Binding-site contacts:
Ligand atom C22 contacts residue TYR110 of chain 40.B at 3.3 Å (hydrophobic).
Ligand atom C3 contacts residue ALA24 of chain 40.D at 3.6 Å (hydrophobic).
Ligand atom C3 contacts residue PRO179 of chain 40.B at 3.6 Å (hydrophobic).
Ligand atom C10 contacts residue PHE132 of chain 40.B at 3.7 Å (hydrophobic).
Ligand atom C21 contacts residue TYR203 of chain 40.B at 3.7 Å (hydrophobic).
Ligand atom C12 contacts residue PHE236 of chain 40.B at 3.7 Å (hydrophobic).
Ligand atom O23 contacts residue TYR110 of chain 40.B at 3.5 Å.
Ligand atom N4 contacts residue LEU239 of chain 40.B at 3.6 Å.
Ligand atom C25 contacts residue THR109 of chain 40.B at 3.2 Å.
Ligand atom C13 contacts residue ILE108 of chain 40.B at 3.6 Å (hydrophobic).
Ligand atom O24 contacts residue THR109 of chain 40.B at 3.6 Å.
Ligand atom N3 contacts residue LEU239 of chain 40.B at 3.8 Å.
Ligand atom O23 contacts residue PHE236 of chain 40.B at 3.3 Å.
Ligand atom C19 contacts residue TYR110 of chain 40.B at 3.8 Å (hydrophobic).
Ligand atom C16 contacts residue MET130 of chain 40.B at 3.8 Å (hydrophobic).
Ligand atom C22 contacts residue PHE236 of chain 40.B at 3.3 Å (hydrophobic).
Ligand atom C13 contacts residue PHE236 of chain 40.B at 3.8 Å (hydrophobic).
Ligand atom C8 contacts residue TYR157 of chain 40.B at 3.4 Å (hydrophobic).
Ligand atom C7 contacts residue TYR157 of chain 40.B at 3.5 Å (hydrophobic).
Ligand atom C8 contacts residue VAL194 of chain 40.B at 3.8 Å (hydrophobic).
Ligand atom O24 contacts residue TYR110 of chain 40.B at 3.3 Å.
Ligand atom N3 contacts residue ILE192 of chain 40.B at 3.7 Å.
Ligand atom C17 contacts residue MET130 of chain 40.B at 3.7 Å (hydrophobic).
Ligand atom O24 contacts residue PHE236 of chain 40.B at 3.9 Å.
Ligand atom C19 contacts residue PHE236 of chain 40.B at 3.6 Å (hydrophobic).
Ligand atom O15 contacts residue MET130 of chain 40.B at 3.8 Å.
Ligand atom N4 contacts residue ILE192 of chain 40.B at 3.6 Å.
Ligand atom C1 contacts residue ILE181 of chain 40.B at 3.5 Å (hydrophobic).
Ligand atom C10 contacts residue ILE108 of chain 40.B at 3.5 Å (hydrophobic).
Ligand atom C18 contacts residue TYR110 of chain 40.B at 3.8 Å (hydrophobic).
Ligand atom C20 contacts residue PHE236 of chain 40.B at 3.4 Å (hydrophobic).
Ligand atom C4 contacts residue TYR157 of chain 40.B at 3.5 Å (hydrophobic).
Ligand atom C3 contacts residue TYR157 of chain 40.B at 3.4 Å (hydrophobic).
Ligand atom C4 contacts residue ALA24 of chain 40.D at 3.9 Å (hydrophobic).
Ligand atom C11 contacts residue PHE132 of chain 40.B at 3.5 Å (hydrophobic).
Ligand atom C1 contacts residue ILE155 of chain 40.B at 3.8 Å (hydrophobic).
Ligand atom N6 contacts residue VAL194 of chain 40.B at 3.6 Å.
Ligand atom C7 contacts residue VAL194 of chain 40.B at 3.6 Å (hydrophobic).
Ligand atom C7 contacts residue ILE25 of chain 40.D at 3.8 Å (hydrophobic).
Ligand atom C9 contacts residue VAL194 of chain 40.B at 3.8 Å (hydrophobic).

Sequence of chain 40.B:
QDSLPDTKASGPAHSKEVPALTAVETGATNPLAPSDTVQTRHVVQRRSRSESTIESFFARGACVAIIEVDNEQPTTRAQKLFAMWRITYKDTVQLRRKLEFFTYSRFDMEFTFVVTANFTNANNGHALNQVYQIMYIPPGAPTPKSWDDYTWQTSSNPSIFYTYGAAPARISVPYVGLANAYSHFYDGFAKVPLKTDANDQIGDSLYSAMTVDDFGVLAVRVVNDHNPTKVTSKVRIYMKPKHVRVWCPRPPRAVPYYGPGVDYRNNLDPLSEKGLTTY

This protein binds this small molecule.
Small molecule (SMILES): CCOC(=O)c1ccc(OCCCC2CCN(c3ccc(C)nn3)CC2)cc1

Sequence of chain 40.D:
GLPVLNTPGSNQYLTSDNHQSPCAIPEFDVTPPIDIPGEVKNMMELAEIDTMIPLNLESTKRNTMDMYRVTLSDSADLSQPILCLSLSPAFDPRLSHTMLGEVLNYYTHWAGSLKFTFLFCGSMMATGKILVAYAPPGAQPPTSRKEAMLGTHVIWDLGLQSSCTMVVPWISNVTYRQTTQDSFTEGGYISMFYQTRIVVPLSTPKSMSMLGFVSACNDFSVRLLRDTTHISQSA

Sequence of chain 36.D:
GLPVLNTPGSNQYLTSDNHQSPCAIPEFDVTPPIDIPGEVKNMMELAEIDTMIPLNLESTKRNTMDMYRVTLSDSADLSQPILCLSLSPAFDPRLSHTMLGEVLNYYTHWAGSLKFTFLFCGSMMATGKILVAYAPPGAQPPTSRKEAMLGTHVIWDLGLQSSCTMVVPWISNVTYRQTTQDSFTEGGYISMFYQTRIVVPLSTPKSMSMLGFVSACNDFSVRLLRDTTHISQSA